The small molecule below binds the protein below.
Small molecule (SMILES): Cc1nnc(N2CCCCC2)s1

Binding-site contacts:
Ligand atom C2 contacts residue VAL34 of chain 1.A at 4.2 Å (hydrophobic).
Ligand atom N contacts residue MET31 of chain 1.B at 3.0 Å.
Ligand atom N contacts residue VAL34 of chain 1.A at 4.2 Å.
Ligand atom C1 contacts residue VAL34 of chain 1.A at 4.4 Å (hydrophobic).
Ligand atom C4 contacts residue LEU16 of chain 1.B at 3.7 Å (hydrophobic).
Ligand atom C2 contacts residue MET31 of chain 1.B at 4.4 Å (hydrophobic).
Ligand atom C3 contacts residue LEU16 of chain 1.B at 3.9 Å (hydrophobic).
Ligand atom N2 contacts residue SER15 of chain 1.B at 4.3 Å.
Ligand atom C3 contacts residue VAL34 of chain 1.A at 4.0 Å (hydrophobic).
Ligand atom C4 contacts residue VAL34 of chain 1.A at 3.8 Å (hydrophobic).
Ligand atom N2 contacts residue LEU23 of chain 1.B at 3.7 Å.
Ligand atom C contacts residue VAL34 of chain 1.A at 4.5 Å (hydrophobic).
Ligand atom C7 contacts residue LEU23 of chain 1.B at 3.7 Å (hydrophobic).
Ligand atom C3 contacts residue SER15 of chain 1.B at 3.9 Å.
Ligand atom C2 contacts residue SER15 of chain 1.B at 4.3 Å.
Ligand atom C1 contacts residue MET31 of chain 1.B at 4.1 Å (hydrophobic).
Ligand atom C3 contacts residue LEU23 of chain 1.B at 4.3 Å (hydrophobic).
Ligand atom N1 contacts residue MET31 of chain 1.B at 3.2 Å (h-bond).
Ligand atom N1 contacts residue VAL34 of chain 1.A at 4.1 Å.
Ligand atom N1 contacts residue SER15 of chain 1.B at 3.7 Å.

Sequence of chain 1.A:
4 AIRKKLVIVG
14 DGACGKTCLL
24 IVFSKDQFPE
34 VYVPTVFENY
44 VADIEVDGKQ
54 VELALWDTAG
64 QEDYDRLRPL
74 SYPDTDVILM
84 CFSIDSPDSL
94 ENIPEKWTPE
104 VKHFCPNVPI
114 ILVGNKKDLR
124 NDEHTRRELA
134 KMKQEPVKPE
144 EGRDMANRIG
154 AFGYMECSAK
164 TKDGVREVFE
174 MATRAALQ

Sequence of chain 1.B:
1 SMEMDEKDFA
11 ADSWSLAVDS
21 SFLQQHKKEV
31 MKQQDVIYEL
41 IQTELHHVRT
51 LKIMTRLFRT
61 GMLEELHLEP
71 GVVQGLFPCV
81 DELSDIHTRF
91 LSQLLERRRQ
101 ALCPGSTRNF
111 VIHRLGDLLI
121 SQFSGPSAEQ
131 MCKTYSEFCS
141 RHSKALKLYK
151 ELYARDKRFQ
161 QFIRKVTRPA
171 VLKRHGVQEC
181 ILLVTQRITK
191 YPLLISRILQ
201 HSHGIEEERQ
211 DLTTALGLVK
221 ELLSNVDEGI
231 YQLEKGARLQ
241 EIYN